This protein binds this small molecule.
Small molecule (SMILES): Cc1nn(C)c2sc(C(=O)O)cc12

Binding-site contacts:
Ligand atom CAB contacts residue THR218 of chain 1.B at 4.3 Å.
Ligand atom CAA contacts residue THR218 of chain 1.B at 4.2 Å.
Ligand atom CAL contacts residue ILE283 of chain 1.B at 3.9 Å (hydrophobic).
Ligand atom CAI contacts residue ARG188 of chain 1.B at 3.5 Å.
Ligand atom NAF contacts residue ARG188 of chain 1.B at 3.4 Å.
Ligand atom NAM contacts residue SER214 of chain 1.B at 4.3 Å.
Ligand atom CAA contacts residue GLY192 of chain 1.B at 3.7 Å.
Ligand atom NAF contacts residue THR218 of chain 1.B at 3.5 Å.
Ligand atom CAB contacts residue ASN282 of chain 1.B at 4.2 Å.
Ligand atom SAG contacts residue ILE283 of chain 1.B at 3.6 Å.
Ligand atom NAM contacts residue THR218 of chain 1.B at 3.6 Å.
Ligand atom CAK contacts residue THR218 of chain 1.B at 3.6 Å.
Ligand atom NAM contacts residue ARG188 of chain 1.B at 3.0 Å.
Ligand atom CAI contacts residue THR218 of chain 1.B at 3.5 Å.
Ligand atom CAL contacts residue THR218 of chain 1.B at 3.6 Å.
Ligand atom NAM contacts residue ILE283 of chain 1.B at 4.1 Å.
Ligand atom CAB contacts residue ILE283 of chain 1.B at 3.9 Å (hydrophobic).
Ligand atom CAK contacts residue ARG188 of chain 1.B at 3.5 Å.
Ligand atom CAE contacts residue ARG188 of chain 1.B at 4.2 Å.
Ligand atom CAE contacts residue THR218 of chain 1.B at 4.3 Å.
Ligand atom CAA contacts residue ARG188 of chain 1.B at 3.9 Å.
Ligand atom CAB contacts residue ARG188 of chain 1.B at 2.9 Å.
Ligand atom NAF contacts residue SER214 of chain 1.B at 3.5 Å.
Ligand atom CAL contacts residue ARG188 of chain 1.B at 3.3 Å.
Ligand atom CAB contacts residue SER214 of chain 1.B at 4.0 Å.
Ligand atom CAB contacts residue ASP281 of chain 1.B at 3.8 Å.
Ligand atom CAB contacts residue LEU217 of chain 1.B at 3.9 Å (hydrophobic).
Ligand atom SAG contacts residue ARG188 of chain 1.B at 4.0 Å.
Ligand atom NAF contacts residue GLY192 of chain 1.B at 4.2 Å.

Sequence of chain 1.B:
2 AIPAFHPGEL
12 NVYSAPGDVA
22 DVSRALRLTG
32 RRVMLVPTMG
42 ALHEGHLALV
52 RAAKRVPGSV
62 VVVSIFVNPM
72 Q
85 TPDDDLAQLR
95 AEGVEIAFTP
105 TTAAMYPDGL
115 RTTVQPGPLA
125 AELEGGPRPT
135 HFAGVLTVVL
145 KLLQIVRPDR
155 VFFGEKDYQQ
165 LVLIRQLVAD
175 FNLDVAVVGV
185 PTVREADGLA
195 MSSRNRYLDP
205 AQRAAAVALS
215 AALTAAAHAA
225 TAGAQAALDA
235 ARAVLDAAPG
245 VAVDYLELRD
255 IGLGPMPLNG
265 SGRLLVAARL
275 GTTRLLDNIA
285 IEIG